Sequence of chain 29.F:
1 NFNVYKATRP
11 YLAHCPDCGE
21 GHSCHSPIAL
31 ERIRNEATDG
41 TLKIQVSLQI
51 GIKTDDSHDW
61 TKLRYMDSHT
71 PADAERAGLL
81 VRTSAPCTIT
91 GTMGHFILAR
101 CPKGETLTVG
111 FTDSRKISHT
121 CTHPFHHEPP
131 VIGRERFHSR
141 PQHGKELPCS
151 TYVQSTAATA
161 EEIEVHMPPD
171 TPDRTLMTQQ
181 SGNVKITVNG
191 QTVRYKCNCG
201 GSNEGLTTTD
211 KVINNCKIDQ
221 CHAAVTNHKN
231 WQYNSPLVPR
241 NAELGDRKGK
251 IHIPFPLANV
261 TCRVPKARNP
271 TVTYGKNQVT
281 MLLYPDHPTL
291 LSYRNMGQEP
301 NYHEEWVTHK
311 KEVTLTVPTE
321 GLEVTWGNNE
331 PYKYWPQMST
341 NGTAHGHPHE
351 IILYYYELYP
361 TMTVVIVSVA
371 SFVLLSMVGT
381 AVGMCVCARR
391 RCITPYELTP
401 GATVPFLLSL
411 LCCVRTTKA

Sequence of chain 29.E:
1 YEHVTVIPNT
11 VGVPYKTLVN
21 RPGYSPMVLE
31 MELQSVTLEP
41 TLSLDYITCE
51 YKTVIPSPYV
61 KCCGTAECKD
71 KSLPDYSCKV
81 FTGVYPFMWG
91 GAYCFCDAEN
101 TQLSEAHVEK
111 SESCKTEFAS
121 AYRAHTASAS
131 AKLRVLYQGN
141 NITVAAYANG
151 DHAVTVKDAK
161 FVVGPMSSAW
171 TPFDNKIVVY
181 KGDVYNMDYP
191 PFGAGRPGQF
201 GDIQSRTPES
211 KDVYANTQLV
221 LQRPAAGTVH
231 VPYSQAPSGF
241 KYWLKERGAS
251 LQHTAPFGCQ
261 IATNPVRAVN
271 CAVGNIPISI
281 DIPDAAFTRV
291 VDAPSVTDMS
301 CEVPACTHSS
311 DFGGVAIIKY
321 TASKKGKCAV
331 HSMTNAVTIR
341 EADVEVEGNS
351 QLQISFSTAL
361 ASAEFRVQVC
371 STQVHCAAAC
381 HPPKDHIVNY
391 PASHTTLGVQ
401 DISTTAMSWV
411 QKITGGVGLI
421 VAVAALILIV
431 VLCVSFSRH

The protein below binds the small molecule below.
Small molecule (SMILES): CC(=O)N[C@@H]1[C@@H](O)[C@H](O)[C@@H](CO)O[C@H]1O

Binding-site contacts:
Ligand atom N2 contacts residue ASN259 of chain 29.F at 2.9 Å (h-bond).
Ligand atom O6 contacts residue THR116 of chain 29.E at 3.5 Å.
Ligand atom C8 contacts residue LYS181 of chain 29.E at 4.1 Å.
Ligand atom O5 contacts residue ASN259 of chain 29.F at 2.4 Å (h-bond).
Ligand atom C3 contacts residue ASN259 of chain 29.F at 3.8 Å.
Ligand atom C8 contacts residue ASN259 of chain 29.F at 4.4 Å.
Ligand atom C7 contacts residue ASN259 of chain 29.F at 3.1 Å.
Ligand atom C2 contacts residue ASN259 of chain 29.F at 2.4 Å.
Ligand atom C4 contacts residue ASN259 of chain 29.F at 4.2 Å.
Ligand atom O7 contacts residue LYS181 of chain 29.E at 3.9 Å.
Ligand atom C5 contacts residue ASN259 of chain 29.F at 3.7 Å.
Ligand atom C1 contacts residue ASN259 of chain 29.F at 1.4 Å.
Ligand atom O7 contacts residue ASN259 of chain 29.F at 2.9 Å (h-bond).
Ligand atom O6 contacts residue LYS115 of chain 29.E at 4.4 Å.
Ligand atom O5 contacts residue THR116 of chain 29.E at 4.0 Å.